Binding-site contacts:
Ligand atom C75 contacts residue MET521 of chain 1.E at 4.0 Å (hydrophobic).
Ligand atom C81 contacts residue PHE526 of chain 1.E at 3.6 Å (hydrophobic).
Ligand atom C77 contacts residue VAL525 of chain 1.E at 3.9 Å (hydrophobic).
Ligand atom C74 contacts residue MET521 of chain 1.E at 4.3 Å (hydrophobic).
Ligand atom C78 contacts residue VAL525 of chain 1.E at 4.3 Å (hydrophobic).
Ligand atom C77 contacts residue ALA522 of chain 1.E at 4.0 Å (hydrophobic).
Ligand atom C79 contacts residue PHE526 of chain 1.E at 4.4 Å (hydrophobic).
Ligand atom C12 contacts residue PHE319 of chain 1.E at 3.9 Å (hydrophobic).
Ligand atom O80 contacts residue ALA522 of chain 1.E at 4.0 Å.
Ligand atom C75 contacts residue ALA522 of chain 1.E at 4.1 Å (hydrophobic).
Ligand atom C09 contacts residue PHE319 of chain 1.E at 3.5 Å (hydrophobic).
Ligand atom C10 contacts residue LEU518 of chain 1.E at 4.1 Å (hydrophobic).
Ligand atom C21 contacts residue TRP315 of chain 1.E at 4.3 Å (hydrophobic).
Ligand atom C19 contacts residue CYS316 of chain 1.E at 4.4 Å (hydrophobic).
Ligand atom C22 contacts residue TRP315 of chain 1.E at 3.7 Å (hydrophobic).
Ligand atom C75 contacts residue LEU518 of chain 1.E at 3.9 Å (hydrophobic).
Ligand atom C10 contacts residue PHE319 of chain 1.E at 3.9 Å (hydrophobic).
Ligand atom C19 contacts residue PHE319 of chain 1.E at 4.1 Å (hydrophobic).
Ligand atom C81 contacts residue VAL525 of chain 1.E at 3.8 Å (hydrophobic).
Ligand atom O25 contacts residue TRP315 of chain 1.E at 3.8 Å.
Ligand atom C18 contacts residue TRP315 of chain 1.E at 3.7 Å (hydrophobic).
Ligand atom C78 contacts residue PHE526 of chain 1.E at 3.9 Å (hydrophobic).
Ligand atom C79 contacts residue ALA522 of chain 1.E at 4.3 Å (hydrophobic).
Ligand atom C01 contacts residue PHE319 of chain 1.E at 4.2 Å (hydrophobic).
Ligand atom O20 contacts residue TRP315 of chain 1.E at 4.1 Å.
Ligand atom C50 contacts residue TRP315 of chain 1.E at 3.9 Å (hydrophobic).
Ligand atom C23 contacts residue TRP315 of chain 1.E at 3.9 Å (hydrophobic).
Ligand atom C24 contacts residue TRP315 of chain 1.E at 4.5 Å (hydrophobic).
Ligand atom C18 contacts residue TRP318 of chain 1.E at 3.8 Å (hydrophobic).
Ligand atom C78 contacts residue ALA522 of chain 1.E at 4.0 Å (hydrophobic).
Ligand atom C19 contacts residue TRP315 of chain 1.E at 3.9 Å (hydrophobic).
Ligand atom C17 contacts residue TRP315 of chain 1.E at 3.9 Å (hydrophobic).

Sequence of chain 1.E:
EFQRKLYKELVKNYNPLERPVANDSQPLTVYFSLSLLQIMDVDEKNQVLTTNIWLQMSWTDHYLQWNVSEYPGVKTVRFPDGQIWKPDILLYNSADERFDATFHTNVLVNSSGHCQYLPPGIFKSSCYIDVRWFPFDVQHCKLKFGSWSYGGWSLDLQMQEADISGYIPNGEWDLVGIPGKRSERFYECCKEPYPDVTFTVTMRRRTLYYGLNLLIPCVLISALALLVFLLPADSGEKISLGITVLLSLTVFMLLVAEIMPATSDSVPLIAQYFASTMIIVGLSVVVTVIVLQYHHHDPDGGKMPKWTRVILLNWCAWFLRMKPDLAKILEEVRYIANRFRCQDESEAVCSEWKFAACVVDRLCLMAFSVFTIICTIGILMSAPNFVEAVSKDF

A small-molecule ligand and the protein it binds are described below.
Small molecule (SMILES): COCC(CCO[C@H]1CC[C@@]2(C)C(=CC[C@H]3[C@@H]4C[C@@H]5O[C@]6(CC[C@@H](C)CO6)[C@@H](C)[C@@H]5[C@@]4(C)CC[C@@H]32)C1)COC